Binding-site contacts:
Ligand atom N9 contacts residue ALA91 of chain 1.C at 3.6 Å.
Ligand atom C10 contacts residue LEU194 of chain 1.C at 3.7 Å (hydrophobic).
Ligand atom C11 contacts residue ALA91 of chain 1.C at 3.3 Å (hydrophobic).
Ligand atom C2 contacts residue GLU148 of chain 1.C at 3.6 Å.
Ligand atom N9 contacts residue LEU194 of chain 1.C at 3.2 Å.
Ligand atom N12 contacts residue THR204 of chain 1.C at 4.0 Å.
Ligand atom C15 contacts residue VAL78 of chain 1.C at 3.9 Å (hydrophobic).
Ligand atom N7 contacts residue PHE348 of chain 1.C at 3.5 Å.
Ligand atom C10 contacts residue ALA91 of chain 1.C at 3.6 Å (hydrophobic).
Ligand atom N16 contacts residue GLU148 of chain 1.C at 4.0 Å.
Ligand atom N9 contacts residue TYR143 of chain 1.C at 4.0 Å.
Ligand atom N12 contacts residue VAL125 of chain 1.C at 4.0 Å.
Ligand atom C14 contacts residue THR204 of chain 1.C at 3.7 Å.
Ligand atom C6 contacts residue LEU194 of chain 1.C at 4.0 Å (hydrophobic).
Ligand atom C1 contacts residue LEU70 of chain 1.C at 3.5 Å (hydrophobic).
Ligand atom C5 contacts residue PHE348 of chain 1.C at 3.7 Å (hydrophobic).
Ligand atom C5 contacts residue LEU70 of chain 1.C at 3.5 Å (hydrophobic).
Ligand atom C1 contacts residue GLU148 of chain 1.C at 3.2 Å.
Ligand atom N9 contacts residue GLU142 of chain 1.C at 3.9 Å.
Ligand atom N16 contacts residue LEU70 of chain 1.C at 2.9 Å (h-bond).
Ligand atom C13 contacts residue MET141 of chain 1.C at 3.8 Å (hydrophobic).
Ligand atom N4 contacts residue VAL78 of chain 1.C at 3.8 Å.
Ligand atom N7 contacts residue LEU194 of chain 1.C at 3.9 Å.
Ligand atom C14 contacts residue ALA91 of chain 1.C at 3.9 Å (hydrophobic).
Ligand atom C8 contacts residue PHE348 of chain 1.C at 3.6 Å (hydrophobic).
Ligand atom C8 contacts residue TYR143 of chain 1.C at 3.9 Å (hydrophobic).
Ligand atom C11 contacts residue LEU194 of chain 1.C at 3.3 Å (hydrophobic).
Ligand atom N16 contacts residue GLY71 of chain 1.C at 3.3 Å.
Ligand atom C11 contacts residue GLU142 of chain 1.C at 3.8 Å.
Ligand atom C15 contacts residue MET141 of chain 1.C at 3.8 Å (hydrophobic).
Ligand atom C13 contacts residue THR204 of chain 1.C at 3.5 Å.
Ligand atom N12 contacts residue LEU194 of chain 1.C at 3.8 Å.
Ligand atom N7 contacts residue LEU70 of chain 1.C at 3.9 Å.
Ligand atom C13 contacts residue ALA91 of chain 1.C at 3.8 Å (hydrophobic).
Ligand atom N12 contacts residue ALA91 of chain 1.C at 3.4 Å.
Ligand atom N9 contacts residue VAL144 of chain 1.C at 3.1 Å (h-bond).
Ligand atom N12 contacts residue GLU142 of chain 1.C at 3.1 Å (salt-bridge).
Ligand atom C8 contacts residue VAL144 of chain 1.C at 3.5 Å (hydrophobic).
Ligand atom C15 contacts residue THR204 of chain 1.C at 4.0 Å.
Ligand atom C8 contacts residue LEU194 of chain 1.C at 3.5 Å (hydrophobic).

Sequence of chain 1.C:
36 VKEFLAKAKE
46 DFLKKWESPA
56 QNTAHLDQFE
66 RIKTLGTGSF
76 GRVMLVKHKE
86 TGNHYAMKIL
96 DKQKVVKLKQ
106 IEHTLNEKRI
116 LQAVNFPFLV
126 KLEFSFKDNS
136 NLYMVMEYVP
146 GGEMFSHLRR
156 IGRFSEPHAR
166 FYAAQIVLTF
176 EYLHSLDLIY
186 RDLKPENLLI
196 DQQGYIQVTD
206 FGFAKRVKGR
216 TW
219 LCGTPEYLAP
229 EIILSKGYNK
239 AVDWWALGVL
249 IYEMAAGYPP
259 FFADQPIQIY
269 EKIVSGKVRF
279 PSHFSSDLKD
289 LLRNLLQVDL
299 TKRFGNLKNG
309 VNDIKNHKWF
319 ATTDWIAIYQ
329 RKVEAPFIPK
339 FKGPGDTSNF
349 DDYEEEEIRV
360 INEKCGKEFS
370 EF

Sequence of chain 1.D:
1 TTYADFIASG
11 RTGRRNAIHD

A small-molecule ligand and the protein it binds are described below.
Small molecule (SMILES): Cc1c[nH]c2ncnc(N3CC[C@@H](N)C3)c12